Binding-site contacts:
Ligand atom C1 contacts residue HIS729 of chain 1.A at 4.0 Å.
Ligand atom C2 contacts residue SER733 of chain 1.A at 4.2 Å.
Ligand atom C7 contacts residue ASN731 of chain 1.A at 3.3 Å.
Ligand atom C5 contacts residue HIS729 of chain 1.A at 4.3 Å.
Ligand atom C7 contacts residue ASP753 of chain 1.A at 3.8 Å.
Ligand atom O7 contacts residue ASN731 of chain 1.A at 3.1 Å (h-bond).
Ligand atom O7 contacts residue HIS729 of chain 1.A at 4.2 Å.
Ligand atom C7 contacts residue SER733 of chain 1.A at 3.7 Å.
Ligand atom O5 contacts residue ASN731 of chain 1.A at 2.2 Å (h-bond).
Ligand atom N2 contacts residue ASN731 of chain 1.A at 3.0 Å (h-bond).
Ligand atom C5 contacts residue ASN731 of chain 1.A at 3.6 Å.
Ligand atom C2 contacts residue ASN731 of chain 1.A at 2.5 Å.
Ligand atom C3 contacts residue ASN731 of chain 1.A at 3.8 Å.
Ligand atom C8 contacts residue ASP753 of chain 1.A at 3.7 Å.
Ligand atom O5 contacts residue HIS729 of chain 1.A at 4.3 Å.
Ligand atom C1 contacts residue SER733 of chain 1.A at 4.2 Å.
Ligand atom O7 contacts residue ASP753 of chain 1.A at 3.6 Å (salt-bridge).
Ligand atom C1 contacts residue ASN731 of chain 1.A at 1.4 Å.
Ligand atom C4 contacts residue ASN731 of chain 1.A at 4.2 Å.
Ligand atom C8 contacts residue LYS750 of chain 1.A at 4.1 Å.
Ligand atom N2 contacts residue SER733 of chain 1.A at 3.3 Å.
Ligand atom C8 contacts residue SER733 of chain 1.A at 3.4 Å.

Sequence of chain 1.A:
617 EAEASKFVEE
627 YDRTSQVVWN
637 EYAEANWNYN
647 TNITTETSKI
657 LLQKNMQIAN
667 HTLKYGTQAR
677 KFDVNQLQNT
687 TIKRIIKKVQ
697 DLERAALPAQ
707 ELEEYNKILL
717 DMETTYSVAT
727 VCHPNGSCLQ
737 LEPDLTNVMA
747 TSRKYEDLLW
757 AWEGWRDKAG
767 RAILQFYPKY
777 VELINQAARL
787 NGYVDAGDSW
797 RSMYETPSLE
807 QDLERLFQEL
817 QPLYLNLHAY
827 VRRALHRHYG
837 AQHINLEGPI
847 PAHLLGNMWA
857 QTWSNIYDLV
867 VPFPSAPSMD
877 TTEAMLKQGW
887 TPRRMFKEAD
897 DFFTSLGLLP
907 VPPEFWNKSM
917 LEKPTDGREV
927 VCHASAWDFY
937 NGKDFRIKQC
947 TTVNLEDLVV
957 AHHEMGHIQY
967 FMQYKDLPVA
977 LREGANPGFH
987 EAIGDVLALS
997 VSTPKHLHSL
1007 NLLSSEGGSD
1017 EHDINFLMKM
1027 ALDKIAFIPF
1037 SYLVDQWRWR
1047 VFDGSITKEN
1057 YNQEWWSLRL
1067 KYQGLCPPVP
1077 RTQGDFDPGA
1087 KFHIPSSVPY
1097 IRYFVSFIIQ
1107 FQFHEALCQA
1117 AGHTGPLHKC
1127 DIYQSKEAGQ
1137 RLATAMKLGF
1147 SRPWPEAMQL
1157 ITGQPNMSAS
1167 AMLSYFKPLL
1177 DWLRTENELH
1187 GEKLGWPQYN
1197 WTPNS

The protein below binds the small molecule below.
Small molecule (SMILES): CC(=O)N[C@H]1[C@H](O[C@H]2[C@H](O)[C@@H](NC(C)=O)CO[C@@H]2CO)O[C@H](CO)[C@@H](O)[C@@H]1O